A protein and the small-molecule ligand that binds it are described below.
Small molecule (SMILES): CC(=O)N[C@H]1[C@H](O[C@H]2[C@H](O)[C@@H](NC(C)=O)CO[C@@H]2CO)O[C@H](CO)[C@@H](O)[C@@H]1O

Binding-site contacts:
Ligand atom O5 contacts residue ASN272 of chain 1.D at 2.4 Å (h-bond).
Ligand atom O7 contacts residue ASN256 of chain 1.D at 3.1 Å.
Ligand atom O5 contacts residue HIS252 of chain 1.D at 3.5 Å (h-bond).
Ligand atom C5 contacts residue ASN272 of chain 1.D at 3.7 Å.
Ligand atom C8 contacts residue LYS273 of chain 1.D at 4.4 Å.
Ligand atom C3 contacts residue ASN272 of chain 1.D at 3.8 Å.
Ligand atom C8 contacts residue ASN256 of chain 1.D at 3.6 Å.
Ligand atom N2 contacts residue ASN272 of chain 1.D at 2.9 Å (h-bond).
Ligand atom C1 contacts residue LYS273 of chain 1.D at 4.4 Å.
Ligand atom C8 contacts residue PHE271 of chain 1.D at 4.1 Å (hydrophobic).
Ligand atom C7 contacts residue ASN272 of chain 1.D at 3.1 Å.
Ligand atom C1 contacts residue HIS252 of chain 1.D at 4.1 Å.
Ligand atom C7 contacts residue ASN256 of chain 1.D at 3.5 Å.
Ligand atom C7 contacts residue PHE271 of chain 1.D at 4.5 Å (hydrophobic).
Ligand atom C4 contacts residue ASN272 of chain 1.D at 4.2 Å.
Ligand atom O6 contacts residue ASN272 of chain 1.D at 4.5 Å.
Ligand atom C8 contacts residue ASN272 of chain 1.D at 4.3 Å.
Ligand atom C1 contacts residue ASN272 of chain 1.D at 1.4 Å.
Ligand atom O6 contacts residue HIS252 of chain 1.D at 3.3 Å.
Ligand atom C7 contacts residue LYS273 of chain 1.D at 4.4 Å.
Ligand atom C2 contacts residue ASN272 of chain 1.D at 2.5 Å.
Ligand atom O7 contacts residue PHE271 of chain 1.D at 4.1 Å.
Ligand atom C6 contacts residue HIS252 of chain 1.D at 4.4 Å.
Ligand atom O7 contacts residue ASN272 of chain 1.D at 2.9 Å (h-bond).

Sequence of chain 1.D:
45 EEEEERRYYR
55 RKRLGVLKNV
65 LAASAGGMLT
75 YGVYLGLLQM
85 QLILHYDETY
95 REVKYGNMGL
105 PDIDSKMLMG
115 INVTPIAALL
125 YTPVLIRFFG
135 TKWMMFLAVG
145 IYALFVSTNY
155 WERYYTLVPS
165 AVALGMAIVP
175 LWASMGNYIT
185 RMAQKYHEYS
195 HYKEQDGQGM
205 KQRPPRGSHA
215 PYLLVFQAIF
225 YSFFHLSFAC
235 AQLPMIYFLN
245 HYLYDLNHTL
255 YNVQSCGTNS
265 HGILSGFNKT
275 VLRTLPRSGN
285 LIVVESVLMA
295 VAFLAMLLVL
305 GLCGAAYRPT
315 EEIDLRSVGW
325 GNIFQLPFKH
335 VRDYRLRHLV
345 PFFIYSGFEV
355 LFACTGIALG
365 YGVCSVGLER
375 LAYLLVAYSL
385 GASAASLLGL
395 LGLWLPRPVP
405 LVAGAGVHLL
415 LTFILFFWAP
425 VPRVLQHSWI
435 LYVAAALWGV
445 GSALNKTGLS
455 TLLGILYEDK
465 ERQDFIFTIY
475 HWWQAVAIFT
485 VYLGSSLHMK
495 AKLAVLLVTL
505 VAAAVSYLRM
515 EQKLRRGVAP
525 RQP